Sequence of chain 8.W:
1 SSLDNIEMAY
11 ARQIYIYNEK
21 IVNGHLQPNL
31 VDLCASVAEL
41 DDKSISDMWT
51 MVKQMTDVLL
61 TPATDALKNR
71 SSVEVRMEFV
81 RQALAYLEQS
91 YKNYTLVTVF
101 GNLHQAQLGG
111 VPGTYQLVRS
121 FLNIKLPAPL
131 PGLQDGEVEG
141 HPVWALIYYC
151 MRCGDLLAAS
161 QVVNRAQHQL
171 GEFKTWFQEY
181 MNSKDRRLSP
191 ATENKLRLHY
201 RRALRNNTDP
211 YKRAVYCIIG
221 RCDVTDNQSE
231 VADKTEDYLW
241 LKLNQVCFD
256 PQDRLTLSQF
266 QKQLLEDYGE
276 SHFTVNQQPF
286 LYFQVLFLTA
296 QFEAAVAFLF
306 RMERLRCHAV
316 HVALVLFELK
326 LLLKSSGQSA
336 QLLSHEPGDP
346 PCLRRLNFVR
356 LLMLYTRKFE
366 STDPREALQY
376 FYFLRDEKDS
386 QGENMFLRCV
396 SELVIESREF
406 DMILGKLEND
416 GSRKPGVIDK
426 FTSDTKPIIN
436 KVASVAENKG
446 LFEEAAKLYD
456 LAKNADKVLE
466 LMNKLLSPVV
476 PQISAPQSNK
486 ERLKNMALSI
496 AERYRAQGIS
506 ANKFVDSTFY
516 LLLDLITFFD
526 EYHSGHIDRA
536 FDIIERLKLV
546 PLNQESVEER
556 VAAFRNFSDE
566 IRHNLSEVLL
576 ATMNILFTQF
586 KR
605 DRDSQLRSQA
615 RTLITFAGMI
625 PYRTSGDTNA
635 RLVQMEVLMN

Binding-site contacts:
Ligand atom O contacts residue ASN281 of chain 8.W at 2.6 Å (h-bond).
Ligand atom O contacts residue HIS277 of chain 8.W at 3.4 Å.
Ligand atom C contacts residue ASN281 of chain 8.W at 3.8 Å.
Ligand atom CA contacts residue ASN227 of chain 8.W at 3.7 Å.
Ligand atom CD1 contacts residue TYR91 of chain 8.W at 3.9 Å (hydrophobic).
Ligand atom O contacts residue THR235 of chain 8.W at 3.1 Å (h-bond).
Ligand atom CG contacts residue LYS234 of chain 8.W at 3.3 Å.
Ligand atom CG2 contacts residue ASN281 of chain 8.W at 3.6 Å.
Ligand atom O contacts residue LYS234 of chain 8.W at 3.6 Å.
Ligand atom CD contacts residue HIS277 of chain 8.W at 3.9 Å.
Ligand atom CG1 contacts residue TYR94 of chain 8.W at 3.8 Å (hydrophobic).
Ligand atom CB contacts residue LEU286 of chain 8.W at 3.9 Å (hydrophobic).
Ligand atom CB contacts residue TYR238 of chain 8.W at 3.6 Å (hydrophobic).
Ligand atom O contacts residue THR235 of chain 8.W at 3.0 Å (h-bond).
Ligand atom O contacts residue ASN227 of chain 8.W at 3.6 Å.
Ligand atom C contacts residue LEU286 of chain 8.W at 3.8 Å (hydrophobic).
Ligand atom N contacts residue THR235 of chain 8.W at 3.9 Å.
Ligand atom CG contacts residue ASP233 of chain 8.W at 3.0 Å.
Ligand atom C contacts residue THR235 of chain 8.W at 3.6 Å.
Ligand atom CB contacts residue HIS277 of chain 8.W at 3.7 Å.
Ligand atom CA contacts residue THR235 of chain 8.W at 3.6 Å.
Ligand atom C contacts residue THR235 of chain 8.W at 3.6 Å.
Ligand atom CG contacts residue HIS277 of chain 8.W at 3.8 Å.
Ligand atom CD1 contacts residue TYR94 of chain 8.W at 3.5 Å (hydrophobic).
Ligand atom CG1 contacts residue VAL280 of chain 8.W at 4.0 Å (hydrophobic).
Ligand atom CG2 contacts residue HIS277 of chain 8.W at 3.3 Å.
Ligand atom CG contacts residue TYR273 of chain 8.W at 3.6 Å (hydrophobic).
Ligand atom C contacts residue ASN227 of chain 8.W at 3.5 Å.
Ligand atom CG2 contacts residue PHE278 of chain 8.W at 3.7 Å (hydrophobic).
Ligand atom O contacts residue TYR94 of chain 8.W at 2.9 Å.
Ligand atom CG2 contacts residue GLU236 of chain 8.W at 3.3 Å.
Ligand atom O contacts residue LEU286 of chain 8.W at 3.2 Å.
Ligand atom C contacts residue THR235 of chain 8.W at 3.6 Å.
Ligand atom CG2 contacts residue LEU286 of chain 8.W at 3.7 Å (hydrophobic).
Ligand atom C contacts residue TYR94 of chain 8.W at 4.0 Å (hydrophobic).
Ligand atom N contacts residue ASN227 of chain 8.W at 3.0 Å (h-bond).
Ligand atom N contacts residue TYR273 of chain 8.W at 3.9 Å.
Ligand atom CB contacts residue ASP233 of chain 8.W at 3.0 Å.
Ligand atom CD contacts residue TYR273 of chain 8.W at 3.3 Å (hydrophobic).
Ligand atom N contacts residue THR235 of chain 8.W at 3.5 Å (h-bond).

The protein below binds the small molecule below.
Small molecule (SMILES): CC[C@H](C)[C@H](NC(=O)[C@H](CO)NC(=O)[C@H](CCCN=C(N)N)NC(=O)[C@@H](NC(=O)[C@@H]1CCCN1C(=O)[C@@H]1CCCN1C(=O)[C@H](C)N)C(C)C)C(=O)N[C@H](C=O)Cc1ccc(O)cc1